Sequence of chain 1.F:
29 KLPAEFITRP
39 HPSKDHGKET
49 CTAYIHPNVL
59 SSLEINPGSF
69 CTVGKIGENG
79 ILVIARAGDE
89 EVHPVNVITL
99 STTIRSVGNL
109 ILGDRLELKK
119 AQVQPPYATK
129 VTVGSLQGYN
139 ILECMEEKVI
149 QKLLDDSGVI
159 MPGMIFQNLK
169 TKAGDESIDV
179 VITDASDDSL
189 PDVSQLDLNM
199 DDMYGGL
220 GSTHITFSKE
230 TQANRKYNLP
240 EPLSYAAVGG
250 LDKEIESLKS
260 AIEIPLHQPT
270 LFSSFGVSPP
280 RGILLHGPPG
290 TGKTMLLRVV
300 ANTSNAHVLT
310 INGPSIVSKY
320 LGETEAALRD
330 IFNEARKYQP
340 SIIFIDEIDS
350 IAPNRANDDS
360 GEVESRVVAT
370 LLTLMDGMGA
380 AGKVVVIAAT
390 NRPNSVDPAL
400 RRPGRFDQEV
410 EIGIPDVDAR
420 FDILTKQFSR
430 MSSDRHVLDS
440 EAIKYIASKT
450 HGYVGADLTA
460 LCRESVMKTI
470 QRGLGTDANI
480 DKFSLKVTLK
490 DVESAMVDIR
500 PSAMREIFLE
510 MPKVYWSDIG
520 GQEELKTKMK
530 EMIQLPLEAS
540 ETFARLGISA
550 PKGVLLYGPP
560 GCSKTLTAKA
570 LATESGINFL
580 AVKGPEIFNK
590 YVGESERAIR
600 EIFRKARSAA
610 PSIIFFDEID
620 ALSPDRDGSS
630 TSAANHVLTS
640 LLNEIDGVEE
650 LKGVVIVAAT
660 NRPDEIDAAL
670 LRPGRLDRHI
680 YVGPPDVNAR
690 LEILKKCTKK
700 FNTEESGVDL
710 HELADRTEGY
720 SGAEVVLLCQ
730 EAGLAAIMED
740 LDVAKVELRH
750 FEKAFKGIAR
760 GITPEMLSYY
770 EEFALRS

Sequence of chain 1.A:
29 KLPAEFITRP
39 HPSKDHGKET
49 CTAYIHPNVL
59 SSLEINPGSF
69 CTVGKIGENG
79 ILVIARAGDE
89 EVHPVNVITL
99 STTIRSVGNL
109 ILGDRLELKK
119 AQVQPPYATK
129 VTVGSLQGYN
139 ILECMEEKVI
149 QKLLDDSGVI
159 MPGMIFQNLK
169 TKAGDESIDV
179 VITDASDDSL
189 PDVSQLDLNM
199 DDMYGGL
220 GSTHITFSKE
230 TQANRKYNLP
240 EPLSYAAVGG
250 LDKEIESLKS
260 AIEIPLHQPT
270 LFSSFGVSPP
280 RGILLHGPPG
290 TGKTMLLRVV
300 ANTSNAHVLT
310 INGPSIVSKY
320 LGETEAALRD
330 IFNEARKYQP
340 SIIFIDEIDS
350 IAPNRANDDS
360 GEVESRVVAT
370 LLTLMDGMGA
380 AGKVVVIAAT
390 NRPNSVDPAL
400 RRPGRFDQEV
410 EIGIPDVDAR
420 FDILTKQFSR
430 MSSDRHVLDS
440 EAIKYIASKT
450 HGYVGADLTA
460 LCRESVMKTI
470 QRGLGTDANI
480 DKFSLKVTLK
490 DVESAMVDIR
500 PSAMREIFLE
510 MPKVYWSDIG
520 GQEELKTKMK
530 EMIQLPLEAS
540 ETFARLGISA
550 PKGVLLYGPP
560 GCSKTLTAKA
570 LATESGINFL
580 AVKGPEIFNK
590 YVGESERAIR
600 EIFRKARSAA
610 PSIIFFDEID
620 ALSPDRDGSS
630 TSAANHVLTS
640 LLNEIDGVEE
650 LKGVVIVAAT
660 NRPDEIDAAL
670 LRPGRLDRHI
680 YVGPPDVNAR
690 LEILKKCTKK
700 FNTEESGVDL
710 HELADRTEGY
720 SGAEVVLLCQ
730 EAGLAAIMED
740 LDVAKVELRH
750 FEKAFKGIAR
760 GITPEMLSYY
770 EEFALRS

Binding-site contacts:
Ligand atom C19 contacts residue ARG429 of chain 1.F at 3.2 Å.
Ligand atom O2 contacts residue MET294 of chain 1.F at 3.7 Å.
Ligand atom B1 contacts residue ATP1 of chain 1.X at 1.4 Å.
Ligand atom C1 contacts residue ATP1 of chain 1.X at 3.6 Å.
Ligand atom C8 contacts residue ARG462 of chain 1.F at 3.7 Å.
Ligand atom C6 contacts residue GLY403 of chain 1.A at 3.5 Å.
Ligand atom O2 contacts residue ATP1 of chain 1.X at 2.8 Å (h-bond).
Ligand atom C18 contacts residue GLY275 of chain 1.A at 3.2 Å.
Ligand atom N2 contacts residue THR458 of chain 1.F at 4.1 Å.
Ligand atom O2 contacts residue THR458 of chain 1.F at 4.2 Å.
Ligand atom C5 contacts residue THR458 of chain 1.F at 4.1 Å.
Ligand atom C16 contacts residue ARG429 of chain 1.F at 3.1 Å.
Ligand atom C5 contacts residue ATP1 of chain 1.X at 3.0 Å.
Ligand atom S1 contacts residue MET294 of chain 1.F at 4.0 Å.
Ligand atom C4 contacts residue ATP1 of chain 1.X at 2.6 Å.
Ligand atom C21 contacts residue GLY275 of chain 1.A at 3.2 Å.
Ligand atom O3 contacts residue MET294 of chain 1.F at 3.4 Å.
Ligand atom C21 contacts residue VAL276 of chain 1.A at 3.7 Å (hydrophobic).
Ligand atom C17 contacts residue ARG429 of chain 1.F at 3.3 Å.
Ligand atom C19 contacts residue GLY275 of chain 1.A at 2.5 Å.
Ligand atom N2 contacts residue ATP1 of chain 1.X at 2.5 Å (h-bond).
Ligand atom C19 contacts residue VAL276 of chain 1.A at 4.0 Å (hydrophobic).
Ligand atom C7 contacts residue ARG462 of chain 1.F at 4.2 Å.
Ligand atom C4 contacts residue THR458 of chain 1.F at 3.9 Å.
Ligand atom O3 contacts residue ATP1 of chain 1.X at 4.2 Å.
Ligand atom B1 contacts residue THR458 of chain 1.F at 3.6 Å.
Ligand atom C7 contacts residue GLY403 of chain 1.A at 3.4 Å.
Ligand atom O3 contacts residue ARG429 of chain 1.F at 3.9 Å.
Ligand atom C18 contacts residue ARG429 of chain 1.F at 3.4 Å.
Ligand atom C2 contacts residue ATP1 of chain 1.X at 4.0 Å.
Ligand atom C20 contacts residue ARG429 of chain 1.F at 3.0 Å.
Ligand atom C15 contacts residue ARG429 of chain 1.F at 3.0 Å.
Ligand atom C1 contacts residue ARG462 of chain 1.F at 4.1 Å.
Ligand atom C18 contacts residue VAL276 of chain 1.A at 4.1 Å (hydrophobic).
Ligand atom C21 contacts residue ARG429 of chain 1.F at 4.0 Å.
Ligand atom C21 contacts residue PHE274 of chain 1.A at 3.5 Å (hydrophobic).
Ligand atom C20 contacts residue GLY275 of chain 1.A at 3.5 Å.
Ligand atom S1 contacts residue ATP1 of chain 1.X at 3.3 Å (h-bond).
Ligand atom S1 contacts residue ARG429 of chain 1.F at 4.1 Å.
Ligand atom N1 contacts residue ATP1 of chain 1.X at 3.7 Å.

The small molecule below binds the protein below.
Small molecule (SMILES): Cc1ccc(S(=O)(=O)N2N=Cc3ccccc3B2O)cc1